Sequence of chain 1.B:
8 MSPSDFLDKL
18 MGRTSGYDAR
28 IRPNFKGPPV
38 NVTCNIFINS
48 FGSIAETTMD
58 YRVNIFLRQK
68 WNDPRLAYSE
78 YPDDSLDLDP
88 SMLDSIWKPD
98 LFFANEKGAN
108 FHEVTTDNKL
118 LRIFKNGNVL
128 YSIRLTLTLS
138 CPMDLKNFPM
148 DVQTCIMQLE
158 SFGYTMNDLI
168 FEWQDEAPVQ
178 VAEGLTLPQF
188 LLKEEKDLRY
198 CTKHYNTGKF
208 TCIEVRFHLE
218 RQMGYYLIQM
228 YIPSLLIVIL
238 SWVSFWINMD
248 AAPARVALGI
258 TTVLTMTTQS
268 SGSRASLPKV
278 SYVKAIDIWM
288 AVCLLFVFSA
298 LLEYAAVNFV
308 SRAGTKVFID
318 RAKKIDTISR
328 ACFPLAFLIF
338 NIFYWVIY

This protein binds this small molecule.
Small molecule (SMILES): NCC(=O)O

Binding-site contacts:
Ligand atom O contacts residue LEU117 of chain 1.B at 4.4 Å.
Ligand atom C contacts residue PHE159 of chain 1.E at 4.4 Å (hydrophobic).
Ligand atom N contacts residue PHE159 of chain 1.E at 3.0 Å (h-bond).
Ligand atom CA contacts residue PHE63 of chain 1.B at 3.8 Å (hydrophobic).
Ligand atom OXT contacts residue PHE63 of chain 1.B at 3.6 Å.
Ligand atom OXT contacts residue SER129 of chain 1.B at 2.4 Å (h-bond).
Ligand atom CA contacts residue PHE159 of chain 1.E at 3.5 Å (hydrophobic).
Ligand atom OXT contacts residue THR204 of chain 1.E at 4.0 Å.
Ligand atom O contacts residue ARG65 of chain 1.B at 3.1 Å (salt-bridge).
Ligand atom CA contacts residue SER129 of chain 1.B at 4.2 Å.
Ligand atom C contacts residue SER129 of chain 1.B at 3.5 Å.
Ligand atom N contacts residue THR204 of chain 1.E at 4.3 Å.
Ligand atom C contacts residue PHE63 of chain 1.B at 3.6 Å (hydrophobic).
Ligand atom OXT contacts residue ARG65 of chain 1.B at 2.8 Å (salt-bridge).
Ligand atom O contacts residue TYR202 of chain 1.E at 4.0 Å.
Ligand atom O contacts residue PHE207 of chain 1.E at 4.3 Å.
Ligand atom N contacts residue TYR202 of chain 1.E at 4.0 Å.
Ligand atom C contacts residue THR204 of chain 1.E at 3.4 Å.
Ligand atom N contacts residue LEU117 of chain 1.B at 4.5 Å.
Ligand atom O contacts residue THR204 of chain 1.E at 2.3 Å (h-bond).
Ligand atom CA contacts residue LEU117 of chain 1.B at 4.3 Å (hydrophobic).
Ligand atom CA contacts residue THR204 of chain 1.E at 4.4 Å.
Ligand atom C contacts residue ARG65 of chain 1.B at 3.6 Å.
Ligand atom N contacts residue PHE207 of chain 1.E at 3.9 Å.
Ligand atom O contacts residue SER129 of chain 1.B at 4.4 Å.
Ligand atom OXT contacts residue PHE159 of chain 1.E at 4.3 Å.
Ligand atom N contacts residue PHE63 of chain 1.B at 4.3 Å.
Ligand atom O contacts residue PHE63 of chain 1.B at 4.2 Å.
Ligand atom C contacts residue LEU117 of chain 1.B at 4.2 Å (hydrophobic).

Sequence of chain 1.E:
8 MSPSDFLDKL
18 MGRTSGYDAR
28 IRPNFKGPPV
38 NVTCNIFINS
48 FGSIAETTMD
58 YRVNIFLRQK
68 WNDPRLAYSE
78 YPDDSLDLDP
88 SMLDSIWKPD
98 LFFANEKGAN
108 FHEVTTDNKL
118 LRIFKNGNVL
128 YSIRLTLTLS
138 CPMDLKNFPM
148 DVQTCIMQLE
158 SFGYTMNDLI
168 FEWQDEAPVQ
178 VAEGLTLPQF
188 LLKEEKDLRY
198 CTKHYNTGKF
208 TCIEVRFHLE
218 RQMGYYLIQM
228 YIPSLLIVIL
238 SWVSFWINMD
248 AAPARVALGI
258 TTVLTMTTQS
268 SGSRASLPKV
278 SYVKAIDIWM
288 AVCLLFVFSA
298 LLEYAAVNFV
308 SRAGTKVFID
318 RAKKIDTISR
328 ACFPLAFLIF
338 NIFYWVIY